Binding-site contacts:
Ligand atom CM3 contacts residue TYR132 of chain 1.A at 3.9 Å (hydrophobic).
Ligand atom CA contacts residue TYR132 of chain 1.A at 3.8 Å (hydrophobic).
Ligand atom C contacts residue TYR132 of chain 1.A at 3.8 Å (hydrophobic).
Ligand atom N contacts residue TYR132 of chain 1.A at 2.9 Å (h-bond).
Ligand atom CD contacts residue TYR125 of chain 1.A at 3.6 Å (hydrophobic).
Ligand atom O contacts residue THR128 of chain 1.A at 3.2 Å.
Ligand atom CA contacts residue THR128 of chain 1.A at 3.9 Å.
Ligand atom NZ contacts residue GLU152 of chain 1.A at 3.9 Å.
Ligand atom N contacts residue THR128 of chain 1.A at 3.7 Å.
Ligand atom CG contacts residue TYR125 of chain 1.A at 3.8 Å (hydrophobic).
Ligand atom CB contacts residue THR129 of chain 1.A at 3.4 Å.
Ligand atom O contacts residue ASP83 of chain 1.A at 3.7 Å.
Ligand atom CA contacts residue THR129 of chain 1.A at 3.3 Å.
Ligand atom C contacts residue CYS130 of chain 1.A at 4.2 Å (hydrophobic).
Ligand atom CM3 contacts residue GLU152 of chain 1.A at 3.6 Å.
Ligand atom O contacts residue CYS130 of chain 1.A at 3.5 Å (h-bond).
Ligand atom CA contacts residue ASP83 of chain 1.A at 3.5 Å.
Ligand atom CM2 contacts residue GLU152 of chain 1.A at 3.6 Å.
Ligand atom CB contacts residue THR128 of chain 1.A at 4.0 Å.
Ligand atom CA contacts residue TYR132 of chain 1.A at 3.7 Å (hydrophobic).
Ligand atom CA contacts residue CYS130 of chain 1.A at 4.0 Å (hydrophobic).
Ligand atom CA contacts residue ASP81 of chain 1.A at 3.4 Å.
Ligand atom O contacts residue THR129 of chain 1.A at 2.8 Å (h-bond).
Ligand atom CB contacts residue TYR132 of chain 1.A at 3.5 Å (hydrophobic).
Ligand atom N contacts residue THR129 of chain 1.A at 2.9 Å (h-bond).
Ligand atom CB contacts residue ASP81 of chain 1.A at 3.5 Å.
Ligand atom C contacts residue THR129 of chain 1.A at 3.5 Å.
Ligand atom CB contacts residue ILE63 of chain 1.A at 3.9 Å (hydrophobic).
Ligand atom CB contacts residue TYR132 of chain 1.A at 3.7 Å (hydrophobic).
Ligand atom C contacts residue THR128 of chain 1.A at 4.0 Å.
Ligand atom N contacts residue ASP81 of chain 1.A at 2.8 Å (salt-bridge).
Ligand atom CB contacts residue CYS130 of chain 1.A at 4.1 Å (hydrophobic).
Ligand atom C contacts residue THR128 of chain 1.A at 3.7 Å.
Ligand atom C contacts residue ASP83 of chain 1.A at 3.6 Å.
Ligand atom CG2 contacts residue CYS130 of chain 1.A at 3.8 Å (hydrophobic).
Ligand atom O contacts residue THR128 of chain 1.A at 3.7 Å.
Ligand atom CM3 contacts residue TYR125 of chain 1.A at 3.9 Å (hydrophobic).
Ligand atom N contacts residue ASP83 of chain 1.A at 3.1 Å (salt-bridge).
Ligand atom CM1 contacts residue ASP153 of chain 1.A at 3.4 Å.
Ligand atom CM1 contacts residue GLU152 of chain 1.A at 3.8 Å.

The small molecule below binds the protein below.
Small molecule (SMILES): C[C@H](N)C(=O)N[C@@H](C)C(=O)N[C@H](C(=O)N[C@H](C=O)CCCC[N+](C)(C)C)[C@@H](C)O

Sequence of chain 1.A:
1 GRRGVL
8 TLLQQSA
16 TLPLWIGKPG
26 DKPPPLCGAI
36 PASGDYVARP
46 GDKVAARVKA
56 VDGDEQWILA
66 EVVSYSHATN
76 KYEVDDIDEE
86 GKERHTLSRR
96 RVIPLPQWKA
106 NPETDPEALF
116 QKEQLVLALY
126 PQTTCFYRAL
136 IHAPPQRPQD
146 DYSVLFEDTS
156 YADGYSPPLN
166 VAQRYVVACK